Binding-site contacts:
Ligand atom C9 contacts residue THR32 of chain 1.F at 3.2 Å.
Ligand atom C7 contacts residue GLY29 of chain 1.F at 3.4 Å.
Ligand atom C7 contacts residue GLY22 of chain 1.F at 3.4 Å.
Ligand atom C2 contacts residue GLY22 of chain 1.F at 3.6 Å.
Ligand atom C8 contacts residue GLY22 of chain 1.F at 3.6 Å.
Ligand atom C9 contacts residue LEU31 of chain 1.F at 3.5 Å (hydrophobic).
Ligand atom C12 contacts residue GLY22 of chain 1.F at 3.7 Å.
Ligand atom N3 contacts residue THR28 of chain 1.F at 3.7 Å.
Ligand atom C7 contacts residue GLY27 of chain 1.F at 3.7 Å.
Ligand atom O19 contacts residue GLY22 of chain 1.F at 3.6 Å.
Ligand atom C9 contacts residue GLY22 of chain 1.F at 3.5 Å.
Ligand atom C30 contacts residue LEU31 of chain 1.F at 3.6 Å (hydrophobic).
Ligand atom S4 contacts residue LEU31 of chain 1.F at 3.6 Å.
Ligand atom C23 contacts residue GLY27 of chain 1.H at 3.5 Å.
Ligand atom O17 contacts residue LEU31 of chain 1.F at 3.3 Å (h-bond).
Ligand atom C18 contacts residue ARG23 of chain 1.F at 3.4 Å.
Ligand atom C2 contacts residue LEU31 of chain 1.F at 3.6 Å (hydrophobic).
Ligand atom BR22 contacts residue ARG23 of chain 1.F at 3.7 Å.
Ligand atom N3 contacts residue GLY27 of chain 1.F at 3.1 Å.
Ligand atom N3 contacts residue GLY29 of chain 1.F at 3.2 Å (h-bond).
Ligand atom O17 contacts residue THR32 of chain 1.F at 2.8 Å (h-bond).
Ligand atom C23 contacts residue THR28 of chain 1.H at 3.2 Å.
Ligand atom S1 contacts residue LEU31 of chain 1.F at 3.6 Å.
Ligand atom N11 contacts residue GLY27 of chain 1.F at 3.1 Å (h-bond).
Ligand atom C14 contacts residue ARG23 of chain 1.F at 3.5 Å.
Ligand atom C18 contacts residue 95Y1 of chain 1.P at 3.6 Å.
Ligand atom S1 contacts residue GLY29 of chain 1.F at 3.6 Å.
Ligand atom C30 contacts residue VAL161 of chain 1.F at 3.4 Å (hydrophobic).
Ligand atom C24 contacts residue 95Y1 of chain 1.P at 3.6 Å.
Ligand atom O16 contacts residue GLY29 of chain 1.F at 3.7 Å.
Ligand atom O16 contacts residue LEU31 of chain 1.F at 3.4 Å.
Ligand atom O17 contacts residue GLY29 of chain 1.F at 3.1 Å.
Ligand atom C25 contacts residue MET178 of chain 1.F at 3.6 Å (hydrophobic).
Ligand atom C10 contacts residue LEU31 of chain 1.F at 3.6 Å (hydrophobic).
Ligand atom C12 contacts residue LEU31 of chain 1.F at 3.5 Å (hydrophobic).
Ligand atom O19 contacts residue THR32 of chain 1.F at 2.9 Å (h-bond).
Ligand atom N11 contacts residue GLY22 of chain 1.F at 3.1 Å (h-bond).
Ligand atom O19 contacts residue GLY29 of chain 1.F at 3.4 Å.
Ligand atom O16 contacts residue GLY27 of chain 1.F at 3.7 Å.
Ligand atom N6 contacts residue 95Y1 of chain 1.P at 3.7 Å.

Sequence of chain 1.F:
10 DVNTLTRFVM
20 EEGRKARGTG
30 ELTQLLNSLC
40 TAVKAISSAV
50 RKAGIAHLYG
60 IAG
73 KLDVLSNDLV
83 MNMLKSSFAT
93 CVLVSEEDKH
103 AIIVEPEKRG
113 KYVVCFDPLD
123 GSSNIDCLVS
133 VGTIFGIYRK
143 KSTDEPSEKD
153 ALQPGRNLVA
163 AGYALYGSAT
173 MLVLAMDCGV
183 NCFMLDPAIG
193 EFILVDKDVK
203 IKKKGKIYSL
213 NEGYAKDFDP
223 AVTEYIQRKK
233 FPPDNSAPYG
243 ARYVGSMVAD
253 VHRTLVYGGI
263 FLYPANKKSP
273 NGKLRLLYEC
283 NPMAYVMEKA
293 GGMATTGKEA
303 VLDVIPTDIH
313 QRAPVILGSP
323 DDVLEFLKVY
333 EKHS

A small-molecule ligand and the protein it binds are described below.
Small molecule (SMILES): COCCc1sc(S(=O)(=O)NC(=O)Nc2cc(Br)cc(N3CCOCC3)n2)cc1C

Sequence of chain 1.H:
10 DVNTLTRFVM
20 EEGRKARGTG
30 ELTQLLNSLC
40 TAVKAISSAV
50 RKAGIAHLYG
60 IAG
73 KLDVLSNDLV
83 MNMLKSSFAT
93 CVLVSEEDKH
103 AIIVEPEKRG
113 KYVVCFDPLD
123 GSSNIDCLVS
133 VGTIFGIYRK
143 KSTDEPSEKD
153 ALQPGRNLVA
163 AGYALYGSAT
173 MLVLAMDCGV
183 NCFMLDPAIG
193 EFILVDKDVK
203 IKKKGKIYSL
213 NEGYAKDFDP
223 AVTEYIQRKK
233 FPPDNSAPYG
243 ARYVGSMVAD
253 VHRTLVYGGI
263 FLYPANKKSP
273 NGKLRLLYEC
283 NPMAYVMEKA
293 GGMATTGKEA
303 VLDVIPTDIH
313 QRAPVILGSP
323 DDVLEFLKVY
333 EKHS